This small molecule binds to this protein.
Small molecule (SMILES): CC(=O)N[C@H]1[C@H](O[C@H]2[C@H](O)[C@@H](NC(C)=O)CO[C@@H]2CO)O[C@H](CO)[C@@H](O)[C@@H]1O

Binding-site contacts:
Ligand atom C5 contacts residue ASN1067 of chain 1.A at 3.7 Å.
Ligand atom C1 contacts residue ASN1067 of chain 1.A at 1.4 Å.
Ligand atom N2 contacts residue THR1069 of chain 1.A at 3.5 Å (h-bond).
Ligand atom C3 contacts residue THR1069 of chain 1.A at 4.0 Å.
Ligand atom O5 contacts residue ASN1067 of chain 1.A at 2.4 Å (h-bond).
Ligand atom O6 contacts residue SER1070 of chain 1.A at 4.0 Å.
Ligand atom C2 contacts residue ASN1067 of chain 1.A at 2.4 Å.
Ligand atom O6 contacts residue PHE1072 of chain 1.A at 3.4 Å.
Ligand atom C6 contacts residue PHE1072 of chain 1.A at 4.4 Å (hydrophobic).
Ligand atom C2 contacts residue THR1069 of chain 1.A at 4.1 Å.
Ligand atom C4 contacts residue ASN1067 of chain 1.A at 4.3 Å.
Ligand atom C7 contacts residue THR1069 of chain 1.A at 4.4 Å.
Ligand atom O6 contacts residue PRO1081 of chain 1.A at 3.4 Å.
Ligand atom C5 contacts residue PHE1072 of chain 1.A at 4.4 Å (hydrophobic).
Ligand atom C1 contacts residue THR1069 of chain 1.A at 4.1 Å.
Ligand atom O5 contacts residue PHE1072 of chain 1.A at 3.6 Å.
Ligand atom N2 contacts residue ASN1067 of chain 1.A at 2.8 Å (h-bond).
Ligand atom O7 contacts residue THR1069 of chain 1.A at 3.8 Å.
Ligand atom C6 contacts residue PRO1081 of chain 1.A at 4.2 Å (hydrophobic).
Ligand atom C3 contacts residue ASN1067 of chain 1.A at 3.8 Å.
Ligand atom C1 contacts residue PHE1072 of chain 1.A at 4.1 Å (hydrophobic).
Ligand atom C8 contacts residue THR1069 of chain 1.A at 4.5 Å.
Ligand atom O7 contacts residue ASN1067 of chain 1.A at 4.3 Å.
Ligand atom C7 contacts residue ASN1067 of chain 1.A at 3.8 Å.

Sequence of chain 1.A:
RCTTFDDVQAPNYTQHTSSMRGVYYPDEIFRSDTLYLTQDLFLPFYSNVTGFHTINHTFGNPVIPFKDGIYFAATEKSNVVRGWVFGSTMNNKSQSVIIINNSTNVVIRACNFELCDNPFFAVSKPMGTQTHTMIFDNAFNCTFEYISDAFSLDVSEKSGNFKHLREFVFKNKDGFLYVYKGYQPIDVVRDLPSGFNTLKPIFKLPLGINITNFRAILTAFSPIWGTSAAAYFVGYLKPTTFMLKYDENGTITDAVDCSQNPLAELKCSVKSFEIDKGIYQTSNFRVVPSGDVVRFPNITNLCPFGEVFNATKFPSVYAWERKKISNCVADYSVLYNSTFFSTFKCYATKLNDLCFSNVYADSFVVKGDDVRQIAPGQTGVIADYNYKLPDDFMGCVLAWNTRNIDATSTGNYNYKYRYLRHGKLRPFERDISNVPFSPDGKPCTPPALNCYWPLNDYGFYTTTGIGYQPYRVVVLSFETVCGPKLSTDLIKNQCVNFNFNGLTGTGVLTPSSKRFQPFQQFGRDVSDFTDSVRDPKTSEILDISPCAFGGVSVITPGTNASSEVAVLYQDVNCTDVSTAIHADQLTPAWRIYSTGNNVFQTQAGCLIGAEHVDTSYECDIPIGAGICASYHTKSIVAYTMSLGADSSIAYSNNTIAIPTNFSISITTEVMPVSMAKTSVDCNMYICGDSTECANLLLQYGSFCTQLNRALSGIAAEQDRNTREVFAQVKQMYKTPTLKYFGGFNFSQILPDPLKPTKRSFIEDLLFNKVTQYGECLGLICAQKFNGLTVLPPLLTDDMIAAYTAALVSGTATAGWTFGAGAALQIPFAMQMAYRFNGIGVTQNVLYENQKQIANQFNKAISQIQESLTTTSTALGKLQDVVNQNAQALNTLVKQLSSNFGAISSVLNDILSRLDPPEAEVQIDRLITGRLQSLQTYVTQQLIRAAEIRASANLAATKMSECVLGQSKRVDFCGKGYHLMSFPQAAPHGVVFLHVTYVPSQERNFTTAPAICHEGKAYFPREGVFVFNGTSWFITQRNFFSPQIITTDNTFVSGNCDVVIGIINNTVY